Binding-site contacts:
Ligand atom CAD contacts residue VAL96 of chain 2.A at 3.3 Å (hydrophobic).
Ligand atom CAF contacts residue VAL96 of chain 2.A at 4.2 Å (hydrophobic).
Ligand atom CAA contacts residue PHE233 of chain 2.A at 4.1 Å (hydrophobic).
Ligand atom CAF contacts residue LEU92 of chain 2.A at 4.0 Å (hydrophobic).
Ligand atom CAA contacts residue LEU51 of chain 2.A at 4.4 Å (hydrophobic).
Ligand atom CAE contacts residue LEU54 of chain 2.A at 4.1 Å (hydrophobic).
Ligand atom CAG contacts residue TYR109 of chain 2.A at 4.0 Å (hydrophobic).
Ligand atom CAE contacts residue GLU58 of chain 2.A at 3.3 Å.
Ligand atom OAC contacts residue LEU92 of chain 2.A at 3.8 Å.
Ligand atom CAA contacts residue ALA55 of chain 2.A at 4.0 Å (hydrophobic).
Ligand atom CAB contacts residue LEU51 of chain 2.A at 4.0 Å (hydrophobic).
Ligand atom CAI contacts residue ALA55 of chain 2.A at 4.5 Å (hydrophobic).
Ligand atom CAA contacts residue PHE218 of chain 2.A at 4.1 Å (hydrophobic).
Ligand atom CAH contacts residue VAL96 of chain 2.A at 3.6 Å (hydrophobic).
Ligand atom CAJ contacts residue MET89 of chain 2.A at 4.4 Å (hydrophobic).
Ligand atom CAB contacts residue TYR109 of chain 2.A at 3.7 Å (hydrophobic).
Ligand atom CAD contacts residue TYR109 of chain 2.A at 3.9 Å (hydrophobic).
Ligand atom CAD contacts residue ILE93 of chain 2.A at 4.3 Å (hydrophobic).
Ligand atom OAC contacts residue TYR109 of chain 2.A at 4.4 Å.
Ligand atom CAG contacts residue LEU51 of chain 2.A at 3.7 Å (hydrophobic).
Ligand atom CAE contacts residue TYR109 of chain 2.A at 3.9 Å (hydrophobic).
Ligand atom CAD contacts residue GLU58 of chain 2.A at 4.4 Å.
Ligand atom CAD contacts residue LEU92 of chain 2.A at 3.5 Å (hydrophobic).
Ligand atom CAI contacts residue TYR109 of chain 2.A at 3.8 Å (hydrophobic).
Ligand atom CAH contacts residue TYR109 of chain 2.A at 3.9 Å (hydrophobic).
Ligand atom OAC contacts residue ARG99 of chain 2.A at 3.4 Å (salt-bridge).
Ligand atom CAJ contacts residue TYR109 of chain 2.A at 4.3 Å (hydrophobic).
Ligand atom CAF contacts residue TYR109 of chain 2.A at 3.7 Å (hydrophobic).
Ligand atom CAH contacts residue GLU58 of chain 2.A at 3.1 Å.
Ligand atom CAF contacts residue MET89 of chain 2.A at 4.3 Å (hydrophobic).
Ligand atom CAG contacts residue ALA55 of chain 2.A at 3.8 Å (hydrophobic).
Ligand atom CAB contacts residue PHE218 of chain 2.A at 3.7 Å (hydrophobic).
Ligand atom CAH contacts residue LEU92 of chain 2.A at 4.1 Å (hydrophobic).
Ligand atom OAC contacts residue GLU58 of chain 2.A at 2.3 Å (salt-bridge).
Ligand atom CAE contacts residue ALA55 of chain 2.A at 4.0 Å (hydrophobic).
Ligand atom OAC contacts residue VAL96 of chain 2.A at 3.4 Å.
Ligand atom CAA contacts residue MET89 of chain 2.A at 4.2 Å (hydrophobic).
Ligand atom CAE contacts residue LEU51 of chain 2.A at 4.2 Å (hydrophobic).
Ligand atom CAJ contacts residue PHE218 of chain 2.A at 4.3 Å (hydrophobic).

A small-molecule ligand and the protein it binds are described below.
Small molecule (SMILES): CC(C)c1ccc(O)cc1

Sequence of chain 2.A:
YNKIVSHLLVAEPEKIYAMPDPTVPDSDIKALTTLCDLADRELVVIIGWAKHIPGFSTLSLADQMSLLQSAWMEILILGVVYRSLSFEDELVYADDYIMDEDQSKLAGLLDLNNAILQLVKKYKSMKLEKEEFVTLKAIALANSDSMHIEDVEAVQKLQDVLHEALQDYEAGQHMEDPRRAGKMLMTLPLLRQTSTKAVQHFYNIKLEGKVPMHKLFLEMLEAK